This protein binds this small molecule.
Small molecule (SMILES): Cc1cccc(O)c1

Sequence of chain 1.B:
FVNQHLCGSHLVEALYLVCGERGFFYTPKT

Sequence of chain 1.A:
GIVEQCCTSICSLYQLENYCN

Binding-site contacts:
Ligand atom O1 contacts residue LEU13 of chain 2.C at 3.2 Å.
Ligand atom C2 contacts residue VAL18 of chain 1.B at 4.2 Å (hydrophobic).
Ligand atom C7 contacts residue VAL2 of chain 1.B at 4.5 Å (hydrophobic).
Ligand atom C6 contacts residue LEU6 of chain 1.B at 4.5 Å (hydrophobic).
Ligand atom C1 contacts residue LEU13 of chain 2.C at 4.3 Å (hydrophobic).
Ligand atom C5 contacts residue LEU17 of chain 2.D at 4.1 Å (hydrophobic).
Ligand atom C7 contacts residue LEU13 of chain 1.A at 3.6 Å (hydrophobic).
Ligand atom C5 contacts residue GLN4 of chain 1.B at 3.1 Å.
Ligand atom C4 contacts residue GLN4 of chain 1.B at 4.3 Å.
Ligand atom C6 contacts residue GLN4 of chain 1.B at 3.4 Å.
Ligand atom C7 contacts residue LEU16 of chain 1.A at 4.0 Å (hydrophobic).
Ligand atom C6 contacts residue VAL18 of chain 2.D at 4.4 Å (hydrophobic).
Ligand atom O1 contacts residue VAL18 of chain 2.D at 4.2 Å.
Ligand atom C5 contacts residue LEU6 of chain 1.B at 4.1 Å (hydrophobic).
Ligand atom C3 contacts residue LEU6 of chain 1.B at 4.3 Å (hydrophobic).
Ligand atom C6 contacts residue LEU17 of chain 2.D at 3.5 Å (hydrophobic).
Ligand atom O1 contacts residue VAL18 of chain 1.B at 4.4 Å.
Ligand atom C2 contacts residue LEU16 of chain 1.A at 4.1 Å (hydrophobic).
Ligand atom C3 contacts residue LEU16 of chain 1.A at 4.3 Å (hydrophobic).
Ligand atom C3 contacts residue VAL2 of chain 1.B at 3.9 Å (hydrophobic).
Ligand atom C7 contacts residue CYS11 of chain 1.A at 4.1 Å (hydrophobic).
Ligand atom C4 contacts residue VAL2 of chain 1.B at 3.1 Å (hydrophobic).
Ligand atom C4 contacts residue LEU6 of chain 1.B at 4.0 Å (hydrophobic).
Ligand atom C5 contacts residue VAL2 of chain 1.B at 3.3 Å (hydrophobic).
Ligand atom C6 contacts residue VAL2 of chain 1.B at 4.3 Å (hydrophobic).
Ligand atom C7 contacts residue SER12 of chain 1.A at 3.6 Å.

Sequence of chain 2.D:
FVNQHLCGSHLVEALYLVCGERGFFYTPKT

Sequence of chain 2.C:
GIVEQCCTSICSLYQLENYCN